Sequence of chain 1.T:
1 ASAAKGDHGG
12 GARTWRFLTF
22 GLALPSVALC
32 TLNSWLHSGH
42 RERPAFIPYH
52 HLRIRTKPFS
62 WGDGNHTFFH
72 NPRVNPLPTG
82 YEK

Binding-site contacts:
Ligand atom C31 contacts residue PEK1 of chain 1.TB at 4.0 Å.
Ligand atom O1 contacts residue TRP62 of chain 1.T at 3.2 Å.
Ligand atom C28 contacts residue PEK1 of chain 1.TB at 4.0 Å.
Ligand atom C4 contacts residue TRP34 of chain 1.P at 3.5 Å (hydrophobic).
Ligand atom O6 contacts residue GLY63 of chain 1.T at 3.2 Å (h-bond).
Ligand atom C1 contacts residue PHE69 of chain 1.T at 4.0 Å (hydrophobic).
Ligand atom O5 contacts residue TRP34 of chain 1.P at 3.1 Å.
Ligand atom C8 contacts residue GLY63 of chain 1.T at 3.8 Å.
Ligand atom C2 contacts residue PHE69 of chain 1.T at 4.2 Å (hydrophobic).
Ligand atom C57 contacts residue MET40 of chain 1.P at 3.8 Å (hydrophobic).
Ligand atom O61 contacts residue SER61 of chain 1.T at 3.5 Å (h-bond).
Ligand atom C43 contacts residue PEK1 of chain 1.TB at 3.5 Å.
Ligand atom C6 contacts residue TRP34 of chain 1.P at 4.1 Å (hydrophobic).
Ligand atom C18 contacts residue TRP34 of chain 1.P at 4.0 Å (hydrophobic).
Ligand atom C9 contacts residue TRP62 of chain 1.T at 3.8 Å (hydrophobic).
Ligand atom O55 contacts residue PHE69 of chain 1.T at 4.5 Å.
Ligand atom C25 contacts residue LEU43 of chain 1.P at 4.4 Å (hydrophobic).
Ligand atom C18 contacts residue PEK1 of chain 1.TB at 4.2 Å.
Ligand atom O6 contacts residue SER61 of chain 1.T at 4.4 Å.
Ligand atom C4 contacts residue MET40 of chain 1.P at 3.6 Å (hydrophobic).
Ligand atom O6 contacts residue TRP62 of chain 1.T at 3.6 Å.
Ligand atom C6 contacts residue MET40 of chain 1.P at 4.2 Å (hydrophobic).
Ligand atom C22 contacts residue PEK1 of chain 1.TB at 4.0 Å.
Ligand atom O1 contacts residue GLY63 of chain 1.T at 4.0 Å.
Ligand atom C10 contacts residue TRP62 of chain 1.T at 4.0 Å (hydrophobic).
Ligand atom C9 contacts residue GLY63 of chain 1.T at 3.6 Å.
Ligand atom C11 contacts residue GLY63 of chain 1.T at 3.9 Å.
Ligand atom O61 contacts residue TRP34 of chain 1.P at 2.7 Å (h-bond).
Ligand atom C57 contacts residue SER61 of chain 1.T at 3.4 Å.
Ligand atom O7 contacts residue MET40 of chain 1.P at 4.5 Å.
Ligand atom C57 contacts residue TRP34 of chain 1.P at 2.9 Å (hydrophobic).
Ligand atom O61 contacts residue MET40 of chain 1.P at 3.1 Å (h-bond).
Ligand atom O5 contacts residue MET40 of chain 1.P at 3.6 Å.
Ligand atom C19 contacts residue LEU43 of chain 1.P at 4.0 Å (hydrophobic).
Ligand atom C11 contacts residue TRP62 of chain 1.T at 4.0 Å (hydrophobic).
Ligand atom C31 contacts residue LEU31 of chain 1.P at 4.0 Å (hydrophobic).
Ligand atom C43 contacts residue PGV1 of chain 1.LB at 4.1 Å.
Ligand atom O16 contacts residue TRP34 of chain 1.P at 4.2 Å.
Ligand atom C37 contacts residue PEK1 of chain 1.TB at 4.1 Å.
Ligand atom C57 contacts residue TRP62 of chain 1.T at 3.6 Å (hydrophobic).

A small-molecule ligand and the protein it binds are described below.
Small molecule (SMILES): CCCCCCCCCCO[C@@H]1O[C@H](CO)[C@@H](O[C@H]2O[C@H](CO)[C@@H](O)[C@H](O)[C@H]2O)[C@H](O)[C@H]1O

Sequence of chain 1.P:
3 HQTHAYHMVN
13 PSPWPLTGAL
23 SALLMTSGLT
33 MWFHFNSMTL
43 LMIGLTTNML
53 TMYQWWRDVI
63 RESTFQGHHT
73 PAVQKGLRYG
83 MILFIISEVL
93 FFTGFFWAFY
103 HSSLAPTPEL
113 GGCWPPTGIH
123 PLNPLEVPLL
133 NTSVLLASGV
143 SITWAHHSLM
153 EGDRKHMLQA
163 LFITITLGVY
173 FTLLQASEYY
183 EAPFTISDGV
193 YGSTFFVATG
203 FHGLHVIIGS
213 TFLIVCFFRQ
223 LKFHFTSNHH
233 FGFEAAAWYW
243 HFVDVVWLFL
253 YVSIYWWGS